The protein below binds the small molecule below.
Small molecule (SMILES): O=C(O)Cc1c[nH]c2ccccc12

Sequence of chain 2.F:
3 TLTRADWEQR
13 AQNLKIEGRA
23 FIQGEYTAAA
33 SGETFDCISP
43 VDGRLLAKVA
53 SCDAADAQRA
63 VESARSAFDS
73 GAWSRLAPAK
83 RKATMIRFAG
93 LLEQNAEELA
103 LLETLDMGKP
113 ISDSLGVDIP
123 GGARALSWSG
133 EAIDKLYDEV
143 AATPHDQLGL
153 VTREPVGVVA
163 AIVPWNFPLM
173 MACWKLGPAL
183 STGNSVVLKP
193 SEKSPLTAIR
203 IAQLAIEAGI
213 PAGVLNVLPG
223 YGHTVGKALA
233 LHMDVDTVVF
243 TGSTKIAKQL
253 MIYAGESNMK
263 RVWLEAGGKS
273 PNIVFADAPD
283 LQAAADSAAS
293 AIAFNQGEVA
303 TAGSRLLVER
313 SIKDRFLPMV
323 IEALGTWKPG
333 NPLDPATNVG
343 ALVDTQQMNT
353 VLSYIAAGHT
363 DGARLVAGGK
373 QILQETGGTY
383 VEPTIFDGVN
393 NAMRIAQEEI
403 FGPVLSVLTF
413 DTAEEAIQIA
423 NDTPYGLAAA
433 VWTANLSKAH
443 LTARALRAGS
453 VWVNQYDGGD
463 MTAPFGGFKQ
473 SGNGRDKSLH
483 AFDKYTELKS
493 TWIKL

Binding-site contacts:
Ligand atom N contacts residue PHE467 of chain 2.F at 3.1 Å.
Ligand atom C3 contacts residue PHE296 of chain 2.F at 4.4 Å (hydrophobic).
Ligand atom C17 contacts residue ASN168 of chain 2.F at 4.4 Å.
Ligand atom C3 contacts residue ASP459 of chain 2.F at 3.7 Å.
Ligand atom C8 contacts residue TRP176 of chain 2.F at 3.9 Å (hydrophobic).
Ligand atom C7 contacts residue THR303 of chain 2.F at 3.6 Å.
Ligand atom C1 contacts residue PHE169 of chain 2.F at 4.2 Å (hydrophobic).
Ligand atom C8 contacts residue THR303 of chain 2.F at 3.3 Å.
Ligand atom C18 contacts residue ALA302 of chain 2.F at 3.5 Å (hydrophobic).
Ligand atom O3 contacts residue VAL301 of chain 2.F at 3.8 Å.
Ligand atom C7 contacts residue PHE169 of chain 2.F at 4.1 Å (hydrophobic).
Ligand atom O3 contacts residue ALA302 of chain 2.F at 2.9 Å (h-bond).
Ligand atom C17 contacts residue PHE169 of chain 2.F at 3.2 Å (hydrophobic).
Ligand atom C7 contacts residue VAL301 of chain 2.F at 4.0 Å (hydrophobic).
Ligand atom C18 contacts residue NAI1 of chain 2.S at 4.3 Å.
Ligand atom O2 contacts residue NAI1 of chain 2.S at 3.4 Å (h-bond).
Ligand atom O2 contacts residue MET173 of chain 2.F at 4.3 Å.
Ligand atom C8 contacts residue PHE467 of chain 2.F at 3.1 Å (hydrophobic).
Ligand atom C1 contacts residue THR303 of chain 2.F at 4.3 Å.
Ligand atom C1 contacts residue VAL301 of chain 2.F at 4.3 Å (hydrophobic).
Ligand atom O3 contacts residue THR303 of chain 2.F at 2.9 Å (h-bond).
Ligand atom O2 contacts residue ASN168 of chain 2.F at 3.6 Å.
Ligand atom C2 contacts residue PHE169 of chain 2.F at 3.3 Å (hydrophobic).
Ligand atom C17 contacts residue VAL301 of chain 2.F at 3.5 Å (hydrophobic).
Ligand atom C contacts residue TRP176 of chain 2.F at 4.2 Å (hydrophobic).
Ligand atom C contacts residue ASP459 of chain 2.F at 4.0 Å.
Ligand atom C17 contacts residue ALA302 of chain 2.F at 4.3 Å (hydrophobic).
Ligand atom C3 contacts residue PHE169 of chain 2.F at 4.2 Å (hydrophobic).
Ligand atom C18 contacts residue THR303 of chain 2.F at 4.0 Å.
Ligand atom C17 contacts residue THR303 of chain 2.F at 4.0 Å.
Ligand atom C18 contacts residue VAL301 of chain 2.F at 4.0 Å (hydrophobic).
Ligand atom O2 contacts residue ALA302 of chain 2.F at 3.8 Å.
Ligand atom N contacts residue ASP459 of chain 2.F at 4.3 Å.
Ligand atom C18 contacts residue ASN168 of chain 2.F at 4.1 Å.
Ligand atom C4 contacts residue ASP459 of chain 2.F at 3.0 Å.
Ligand atom N contacts residue THR303 of chain 2.F at 3.8 Å.
Ligand atom C18 contacts residue PHE169 of chain 2.F at 4.3 Å (hydrophobic).
Ligand atom C5 contacts residue ASP459 of chain 2.F at 3.2 Å.
Ligand atom O3 contacts residue PHE467 of chain 2.F at 4.1 Å.
Ligand atom N contacts residue TRP176 of chain 2.F at 3.7 Å.